Sequence of chain 1.C:
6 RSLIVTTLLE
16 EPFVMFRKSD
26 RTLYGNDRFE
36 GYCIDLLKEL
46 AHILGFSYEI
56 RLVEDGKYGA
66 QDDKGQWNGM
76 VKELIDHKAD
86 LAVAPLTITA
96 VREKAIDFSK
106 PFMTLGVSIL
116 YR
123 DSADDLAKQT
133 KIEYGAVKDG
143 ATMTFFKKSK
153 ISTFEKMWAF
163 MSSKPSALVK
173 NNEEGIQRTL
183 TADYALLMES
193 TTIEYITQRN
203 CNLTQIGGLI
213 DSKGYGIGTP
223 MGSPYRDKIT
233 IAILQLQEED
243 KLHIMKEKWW

Binding-site contacts:
Ligand atom CD2 contacts residue VAL139 of chain 1.C at 3.7 Å (hydrophobic).
Ligand atom N contacts residue GLU191 of chain 1.C at 3.2 Å (salt-bridge).
Ligand atom CD contacts residue PRO90 of chain 1.C at 3.3 Å (hydrophobic).
Ligand atom CA contacts residue THR92 of chain 1.C at 3.4 Å.
Ligand atom CD1 contacts residue ASN174 of chain 1.C at 3.2 Å.
Ligand atom OXT contacts residue ARG97 of chain 1.C at 2.9 Å (salt-bridge).
Ligand atom CB1 contacts residue GLU191 of chain 1.C at 3.6 Å.
Ligand atom O contacts residue TYR63 of chain 1.C at 3.9 Å.
Ligand atom OD1 contacts residue GLY142 of chain 1.C at 3.6 Å.
Ligand atom CD1 contacts residue GLU15 of chain 1.C at 3.8 Å.
Ligand atom CA contacts residue ALA143 of chain 1.C at 4.2 Å (hydrophobic).
Ligand atom O contacts residue ARG97 of chain 1.C at 2.7 Å (salt-bridge).
Ligand atom CD contacts residue TYR63 of chain 1.C at 3.6 Å (hydrophobic).
Ligand atom CD1 contacts residue TYR63 of chain 1.C at 3.6 Å (hydrophobic).
Ligand atom CG2 contacts residue TYR63 of chain 1.C at 3.3 Å (hydrophobic).
Ligand atom N contacts residue TYR217 of chain 1.C at 3.9 Å.
Ligand atom C contacts residue THR92 of chain 1.C at 3.5 Å.
Ligand atom OXT contacts residue ALA143 of chain 1.C at 3.2 Å (h-bond).
Ligand atom C contacts residue ARG97 of chain 1.C at 3.3 Å.
Ligand atom CG1 contacts residue THR144 of chain 1.C at 3.2 Å.
Ligand atom CA contacts residue GLU191 of chain 1.C at 3.5 Å.
Ligand atom O contacts residue LEU91 of chain 1.C at 3.8 Å.
Ligand atom CG contacts residue TYR63 of chain 1.C at 3.5 Å (hydrophobic).
Ligand atom N contacts residue PRO90 of chain 1.C at 2.9 Å (h-bond).
Ligand atom N contacts residue THR92 of chain 1.C at 3.3 Å (h-bond).
Ligand atom CG1 contacts residue ALA143 of chain 1.C at 4.2 Å (hydrophobic).
Ligand atom OD1 contacts residue GLU191 of chain 1.C at 4.0 Å.
Ligand atom OXT contacts residue GLY142 of chain 1.C at 4.0 Å.
Ligand atom O contacts residue THR92 of chain 1.C at 2.9 Å (h-bond).
Ligand atom OD1 contacts residue THR144 of chain 1.C at 2.9 Å (h-bond).
Ligand atom CG1 contacts residue GLU191 of chain 1.C at 3.9 Å.
Ligand atom OD2 contacts residue THR144 of chain 1.C at 2.6 Å (h-bond).
Ligand atom CD contacts residue GLU191 of chain 1.C at 3.7 Å.
Ligand atom CA contacts residue PRO90 of chain 1.C at 4.2 Å (hydrophobic).
Ligand atom O contacts residue PRO90 of chain 1.C at 3.6 Å (h-bond).
Ligand atom OXT contacts residue TYR63 of chain 1.C at 3.9 Å.
Ligand atom C contacts residue ALA143 of chain 1.C at 3.8 Å (hydrophobic).
Ligand atom OD2 contacts residue GLU191 of chain 1.C at 4.2 Å.
Ligand atom OD1 contacts residue ALA143 of chain 1.C at 3.0 Å (h-bond).
Ligand atom CD2 contacts residue TYR63 of chain 1.C at 3.5 Å (hydrophobic).

This small molecule binds to this protein.
Small molecule (SMILES): C=C(C)[C@H]1CN[C@H](C(=O)O)[C@H]1CC(=O)O